Sequence of chain 1.C:
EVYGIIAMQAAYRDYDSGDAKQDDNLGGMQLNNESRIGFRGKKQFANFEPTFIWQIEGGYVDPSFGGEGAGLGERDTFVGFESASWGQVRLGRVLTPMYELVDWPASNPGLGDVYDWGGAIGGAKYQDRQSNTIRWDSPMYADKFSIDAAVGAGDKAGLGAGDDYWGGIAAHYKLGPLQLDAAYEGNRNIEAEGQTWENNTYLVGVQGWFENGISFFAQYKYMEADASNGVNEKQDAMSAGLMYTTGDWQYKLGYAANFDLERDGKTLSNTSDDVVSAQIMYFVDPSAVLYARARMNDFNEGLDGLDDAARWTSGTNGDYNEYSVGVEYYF

Binding-site contacts:
Ligand atom C8 contacts residue ARG75 of chain 1.C at 3.4 Å.
Ligand atom C2 contacts residue TRP117 of chain 1.C at 4.0 Å (hydrophobic).
Ligand atom C2 contacts residue ASP103 of chain 1.C at 3.7 Å.
Ligand atom C6 contacts residue ASP116 of chain 1.C at 3.9 Å.
Ligand atom O5 contacts residue TRP117 of chain 1.C at 4.0 Å.
Ligand atom N2 contacts residue TRP117 of chain 1.C at 3.8 Å.
Ligand atom O7 contacts residue TRP117 of chain 1.C at 3.7 Å.
Ligand atom C8 contacts residue ASN32 of chain 1.C at 3.3 Å.
Ligand atom C7 contacts residue ARG75 of chain 1.C at 4.0 Å.
Ligand atom O6 contacts residue ASP128 of chain 1.C at 3.7 Å.
Ligand atom C8 contacts residue ASP128 of chain 1.C at 3.5 Å.
Ligand atom O6 contacts residue GLU34 of chain 1.C at 3.5 Å (salt-bridge).
Ligand atom C7 contacts residue GLU34 of chain 1.C at 3.7 Å.
Ligand atom C7 contacts residue ASN317 of chain 1.C at 3.6 Å.
Ligand atom C2 contacts residue GLU34 of chain 1.C at 4.0 Å.
Ligand atom C7 contacts residue ASP103 of chain 1.C at 3.2 Å.
Ligand atom O6 contacts residue TYR99 of chain 1.C at 3.8 Å.
Ligand atom C1 contacts residue ASP103 of chain 1.C at 4.0 Å.
Ligand atom O3 contacts residue TYR60 of chain 1.C at 3.5 Å (h-bond).
Ligand atom C6 contacts residue TYR99 of chain 1.C at 3.7 Å (hydrophobic).
Ligand atom O6 contacts residue TRP312 of chain 1.C at 3.8 Å.
Ligand atom C3 contacts residue TYR60 of chain 1.C at 3.8 Å (hydrophobic).
Ligand atom C3 contacts residue ASP103 of chain 1.C at 3.5 Å.
Ligand atom C8 contacts residue GLU34 of chain 1.C at 3.5 Å.
Ligand atom O5 contacts residue TRP312 of chain 1.C at 3.7 Å.
Ligand atom O7 contacts residue ASP103 of chain 1.C at 3.0 Å (salt-bridge).
Ligand atom C8 contacts residue GLN9 of chain 1.C at 4.0 Å.
Ligand atom C8 contacts residue TRP117 of chain 1.C at 3.6 Å (hydrophobic).
Ligand atom N2 contacts residue ASP103 of chain 1.C at 2.9 Å (salt-bridge).
Ligand atom C8 contacts residue ARG36 of chain 1.C at 3.8 Å.
Ligand atom C6 contacts residue GLU34 of chain 1.C at 3.3 Å.
Ligand atom O7 contacts residue ASN317 of chain 1.C at 2.5 Å (h-bond).
Ligand atom C4 contacts residue TYR60 of chain 1.C at 3.7 Å (hydrophobic).
Ligand atom N2 contacts residue GLU34 of chain 1.C at 3.0 Å (salt-bridge).
Ligand atom C4 contacts residue TRP312 of chain 1.C at 3.9 Å (hydrophobic).
Ligand atom C8 contacts residue PHE65 of chain 1.C at 3.0 Å (hydrophobic).
Ligand atom C6 contacts residue TRP117 of chain 1.C at 4.0 Å (hydrophobic).
Ligand atom C4 contacts residue TRP117 of chain 1.C at 3.7 Å (hydrophobic).
Ligand atom C2 contacts residue TYR60 of chain 1.C at 3.8 Å (hydrophobic).
Ligand atom O3 contacts residue ASP103 of chain 1.C at 4.0 Å.

A protein and the small-molecule ligand that binds it are described below.
Small molecule (SMILES): CC(=O)N[C@H]1[C@H](O[C@H]2[C@H](O)[C@@H](NC(C)=O)CO[C@@H]2CO)O[C@H](CO)[C@@H](O[C@@H]2O[C@H](CO)[C@@H](O[C@@H]3O[C@H](CO)[C@@H](O)[C@H](O)[C@H]3NC(C)=O)[C@H](O)[C@H]2NC(C)=O)[C@@H]1O

Sequence of chain 1.B:
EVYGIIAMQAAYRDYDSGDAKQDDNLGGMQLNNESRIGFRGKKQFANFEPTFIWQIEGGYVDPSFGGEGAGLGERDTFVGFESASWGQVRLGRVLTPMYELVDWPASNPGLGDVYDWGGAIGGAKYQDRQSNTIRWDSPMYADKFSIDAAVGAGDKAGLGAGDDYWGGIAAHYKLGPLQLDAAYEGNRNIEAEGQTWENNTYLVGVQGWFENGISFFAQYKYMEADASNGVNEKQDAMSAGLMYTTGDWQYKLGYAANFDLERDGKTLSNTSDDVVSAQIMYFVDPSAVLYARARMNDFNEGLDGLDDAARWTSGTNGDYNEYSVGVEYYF